Sequence of chain 1.A:
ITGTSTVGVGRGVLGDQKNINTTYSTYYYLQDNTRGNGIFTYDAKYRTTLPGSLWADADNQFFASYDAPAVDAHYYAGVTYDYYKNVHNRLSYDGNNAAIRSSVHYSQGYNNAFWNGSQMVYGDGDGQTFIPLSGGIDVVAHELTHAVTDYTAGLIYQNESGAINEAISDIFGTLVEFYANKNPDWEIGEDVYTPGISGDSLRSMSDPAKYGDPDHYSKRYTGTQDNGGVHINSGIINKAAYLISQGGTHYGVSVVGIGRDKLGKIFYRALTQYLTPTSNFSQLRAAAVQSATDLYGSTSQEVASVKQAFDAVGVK

This protein binds this small molecule.
Small molecule (SMILES): CC(C)C[C@H](N)C(=O)O

Binding-site contacts:
Ligand atom N contacts residue HIS231 of chain 1.A at 3.7 Å.
Ligand atom CB contacts residue AMM1 of chain 1.J at 3.3 Å.
Ligand atom N contacts residue AMM1 of chain 1.J at 1.3 Å.
Ligand atom CG contacts residue ASN112 of chain 1.A at 4.1 Å.
Ligand atom C contacts residue ASN112 of chain 1.A at 3.9 Å.
Ligand atom CA contacts residue AMM1 of chain 1.J at 2.4 Å.
Ligand atom O contacts residue HIS231 of chain 1.A at 3.9 Å.
Ligand atom O contacts residue ASN112 of chain 1.A at 2.9 Å (h-bond).
Ligand atom CB contacts residue LEU202 of chain 1.A at 3.9 Å (hydrophobic).
Ligand atom N contacts residue ASN112 of chain 1.A at 3.3 Å (h-bond).
Ligand atom CD2 contacts residue LEU202 of chain 1.A at 4.0 Å (hydrophobic).
Ligand atom C contacts residue AMM1 of chain 1.J at 3.6 Å.
Ligand atom CG contacts residue LEU202 of chain 1.A at 4.4 Å (hydrophobic).
Ligand atom CB contacts residue ARG203 of chain 1.A at 4.2 Å.
Ligand atom CA contacts residue ASN112 of chain 1.A at 4.2 Å.
Ligand atom CD2 contacts residue PHE130 of chain 1.A at 4.2 Å (hydrophobic).
Ligand atom CG contacts residue AMM1 of chain 1.J at 4.1 Å.
Ligand atom CD1 contacts residue ASN112 of chain 1.A at 3.3 Å.
Ligand atom CA contacts residue ARG203 of chain 1.A at 4.2 Å.
Ligand atom CA contacts residue HIS231 of chain 1.A at 3.7 Å.
Ligand atom C contacts residue HIS231 of chain 1.A at 3.6 Å.
Ligand atom CD1 contacts residue PHE130 of chain 1.A at 4.0 Å (hydrophobic).
Ligand atom OXT contacts residue ASP226 of chain 1.A at 4.2 Å.
Ligand atom OXT contacts residue HIS231 of chain 1.A at 3.5 Å (h-bond).
Ligand atom O contacts residue AMM1 of chain 1.J at 3.7 Å.
Ligand atom CD1 contacts residue ASN111 of chain 1.A at 3.8 Å.
Ligand atom O contacts residue 3PL1 of chain 1.I at 4.0 Å.
Ligand atom CD1 contacts residue AMM1 of chain 1.J at 3.8 Å.
Ligand atom CD1 contacts residue LEU202 of chain 1.A at 4.2 Å (hydrophobic).